Sequence of chain 1.B:
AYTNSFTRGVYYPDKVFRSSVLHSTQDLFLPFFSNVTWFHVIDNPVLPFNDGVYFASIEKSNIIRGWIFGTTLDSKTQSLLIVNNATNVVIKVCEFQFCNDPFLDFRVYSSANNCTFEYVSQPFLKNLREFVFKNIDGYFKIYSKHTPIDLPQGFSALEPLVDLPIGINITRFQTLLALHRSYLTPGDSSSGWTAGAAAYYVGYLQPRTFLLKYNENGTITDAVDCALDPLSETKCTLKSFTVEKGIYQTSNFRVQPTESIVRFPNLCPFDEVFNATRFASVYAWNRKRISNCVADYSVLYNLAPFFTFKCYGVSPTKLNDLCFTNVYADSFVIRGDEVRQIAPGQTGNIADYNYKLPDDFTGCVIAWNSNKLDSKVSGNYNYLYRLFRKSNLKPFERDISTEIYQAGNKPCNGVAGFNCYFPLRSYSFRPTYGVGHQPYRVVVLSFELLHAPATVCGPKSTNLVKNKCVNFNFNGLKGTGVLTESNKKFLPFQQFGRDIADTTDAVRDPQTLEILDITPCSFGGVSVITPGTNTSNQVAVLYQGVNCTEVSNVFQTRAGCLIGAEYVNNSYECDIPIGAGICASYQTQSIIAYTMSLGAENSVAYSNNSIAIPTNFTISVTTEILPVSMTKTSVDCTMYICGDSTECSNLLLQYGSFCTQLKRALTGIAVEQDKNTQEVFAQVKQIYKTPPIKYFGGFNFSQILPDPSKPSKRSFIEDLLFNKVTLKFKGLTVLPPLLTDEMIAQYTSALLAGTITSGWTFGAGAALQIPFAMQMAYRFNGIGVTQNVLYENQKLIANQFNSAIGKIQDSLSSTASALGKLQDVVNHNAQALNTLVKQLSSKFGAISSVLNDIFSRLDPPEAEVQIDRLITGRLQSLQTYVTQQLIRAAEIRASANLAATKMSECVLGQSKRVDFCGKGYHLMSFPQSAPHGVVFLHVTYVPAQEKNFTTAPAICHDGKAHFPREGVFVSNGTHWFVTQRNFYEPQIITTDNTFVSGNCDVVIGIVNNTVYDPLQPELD

This protein binds this small molecule.
Small molecule (SMILES): CC(=O)N[C@@H]1[C@@H](O)[C@H](O)[C@@H](CO)O[C@H]1O

Sequence of chain 1.C:
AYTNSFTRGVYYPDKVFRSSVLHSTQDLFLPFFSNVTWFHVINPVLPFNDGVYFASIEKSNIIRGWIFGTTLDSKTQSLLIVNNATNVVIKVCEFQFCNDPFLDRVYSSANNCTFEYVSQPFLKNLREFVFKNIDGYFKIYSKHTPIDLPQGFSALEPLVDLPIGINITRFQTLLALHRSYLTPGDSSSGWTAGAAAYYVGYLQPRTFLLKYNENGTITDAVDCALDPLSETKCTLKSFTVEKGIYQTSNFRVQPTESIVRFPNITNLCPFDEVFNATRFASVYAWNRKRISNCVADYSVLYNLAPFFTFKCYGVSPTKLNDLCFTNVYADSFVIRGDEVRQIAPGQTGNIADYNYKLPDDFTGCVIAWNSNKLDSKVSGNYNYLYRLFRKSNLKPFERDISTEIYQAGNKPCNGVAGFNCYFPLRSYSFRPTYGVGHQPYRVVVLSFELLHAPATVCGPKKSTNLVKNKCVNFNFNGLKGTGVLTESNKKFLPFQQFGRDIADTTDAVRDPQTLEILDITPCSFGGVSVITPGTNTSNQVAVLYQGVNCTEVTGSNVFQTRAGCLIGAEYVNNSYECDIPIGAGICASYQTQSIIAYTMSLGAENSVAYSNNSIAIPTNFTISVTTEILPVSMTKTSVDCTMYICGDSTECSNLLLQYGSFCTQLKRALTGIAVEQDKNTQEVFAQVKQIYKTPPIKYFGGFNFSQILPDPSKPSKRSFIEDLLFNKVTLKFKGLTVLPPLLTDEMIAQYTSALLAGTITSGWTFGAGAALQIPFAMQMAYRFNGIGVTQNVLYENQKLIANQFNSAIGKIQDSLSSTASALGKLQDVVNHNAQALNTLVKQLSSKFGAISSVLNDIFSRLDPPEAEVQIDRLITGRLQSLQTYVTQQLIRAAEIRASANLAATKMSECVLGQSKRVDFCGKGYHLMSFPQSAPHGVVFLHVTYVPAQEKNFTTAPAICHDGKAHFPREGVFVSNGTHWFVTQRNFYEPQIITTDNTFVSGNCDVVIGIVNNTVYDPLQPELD

Binding-site contacts:
Ligand atom O5 contacts residue TYR770 of chain 1.C at 4.2 Å.
Ligand atom C8 contacts residue ILE1104 of chain 1.B at 3.8 Å (hydrophobic).
Ligand atom C7 contacts residue ASN683 of chain 1.B at 3.6 Å.
Ligand atom C5 contacts residue ASN683 of chain 1.B at 3.7 Å.
Ligand atom C2 contacts residue TYR770 of chain 1.C at 3.7 Å (hydrophobic).
Ligand atom C3 contacts residue ASN683 of chain 1.B at 3.8 Å.
Ligand atom O7 contacts residue ASN683 of chain 1.B at 3.8 Å.
Ligand atom C1 contacts residue ASN683 of chain 1.B at 1.4 Å.
Ligand atom N2 contacts residue ASN683 of chain 1.B at 2.9 Å (h-bond).
Ligand atom O6 contacts residue TYR770 of chain 1.C at 4.4 Å.
Ligand atom O7 contacts residue TYR770 of chain 1.C at 2.8 Å (h-bond).
Ligand atom O5 contacts residue ASN683 of chain 1.B at 2.4 Å (h-bond).
Ligand atom C1 contacts residue TYR770 of chain 1.C at 4.3 Å (hydrophobic).
Ligand atom C7 contacts residue TYR770 of chain 1.C at 4.0 Å (hydrophobic).
Ligand atom N2 contacts residue TYR770 of chain 1.C at 4.4 Å.
Ligand atom C4 contacts residue ASN683 of chain 1.B at 4.2 Å.
Ligand atom C2 contacts residue ASN683 of chain 1.B at 2.4 Å.